Sequence of chain 1.F:
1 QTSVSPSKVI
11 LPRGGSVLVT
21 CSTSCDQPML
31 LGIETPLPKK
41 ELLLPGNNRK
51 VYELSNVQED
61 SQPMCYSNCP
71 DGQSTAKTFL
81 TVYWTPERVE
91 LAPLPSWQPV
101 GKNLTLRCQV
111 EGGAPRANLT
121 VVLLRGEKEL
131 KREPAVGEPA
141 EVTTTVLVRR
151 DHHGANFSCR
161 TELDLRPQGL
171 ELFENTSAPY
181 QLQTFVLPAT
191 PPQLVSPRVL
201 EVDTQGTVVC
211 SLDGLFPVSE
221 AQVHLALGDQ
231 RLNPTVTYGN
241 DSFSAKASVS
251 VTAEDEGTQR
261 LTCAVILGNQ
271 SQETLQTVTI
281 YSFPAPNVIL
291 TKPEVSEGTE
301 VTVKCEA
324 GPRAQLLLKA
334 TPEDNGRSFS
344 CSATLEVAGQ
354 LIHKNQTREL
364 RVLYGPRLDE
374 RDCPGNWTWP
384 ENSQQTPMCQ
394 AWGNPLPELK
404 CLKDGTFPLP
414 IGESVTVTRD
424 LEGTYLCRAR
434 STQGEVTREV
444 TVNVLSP

Binding-site contacts:
Ligand atom O6 contacts residue PHE173 of chain 1.F at 4.0 Å.
Ligand atom C1 contacts residue GLU174 of chain 1.F at 4.1 Å.
Ligand atom O3 contacts residue NAG1 of chain 1.K at 3.9 Å.
Ligand atom C7 contacts residue PRO86 of chain 1.F at 4.3 Å (hydrophobic).
Ligand atom C4 contacts residue NAG1 of chain 1.K at 3.5 Å.
Ligand atom C5 contacts residue NAG1 of chain 1.K at 3.8 Å.
Ligand atom C5 contacts residue THR85 of chain 1.F at 4.0 Å.
Ligand atom C6 contacts residue NAG1 of chain 1.K at 4.2 Å.
Ligand atom C2 contacts residue THR85 of chain 1.F at 4.5 Å.
Ligand atom C3 contacts residue THR85 of chain 1.F at 4.3 Å.
Ligand atom O5 contacts residue GLU174 of chain 1.F at 3.5 Å (salt-bridge).
Ligand atom C8 contacts residue GLU87 of chain 1.F at 3.6 Å.
Ligand atom C1 contacts residue ASN175 of chain 1.F at 1.4 Å.
Ligand atom O5 contacts residue THR85 of chain 1.F at 4.3 Å.
Ligand atom C8 contacts residue PRO86 of chain 1.F at 3.6 Å (hydrophobic).
Ligand atom N2 contacts residue PRO86 of chain 1.F at 3.9 Å.
Ligand atom N2 contacts residue ASN175 of chain 1.F at 2.9 Å (h-bond).
Ligand atom C1 contacts residue THR85 of chain 1.F at 3.8 Å.
Ligand atom C5 contacts residue ASN175 of chain 1.F at 3.7 Å.
Ligand atom O6 contacts residue GLU174 of chain 1.F at 3.8 Å.
Ligand atom C8 contacts residue ARG88 of chain 1.F at 4.3 Å.
Ligand atom C4 contacts residue ASN175 of chain 1.F at 4.2 Å.
Ligand atom N2 contacts residue THR85 of chain 1.F at 4.5 Å.
Ligand atom C7 contacts residue ASN175 of chain 1.F at 3.4 Å.
Ligand atom C3 contacts residue NAG1 of chain 1.K at 3.7 Å.
Ligand atom O4 contacts residue NAG1 of chain 1.K at 2.3 Å (h-bond).
Ligand atom O7 contacts residue ASN175 of chain 1.F at 3.5 Å (h-bond).
Ligand atom O6 contacts residue THR85 of chain 1.F at 4.4 Å.
Ligand atom C2 contacts residue ASN175 of chain 1.F at 2.4 Å.
Ligand atom C8 contacts residue ASN175 of chain 1.F at 4.5 Å.
Ligand atom C3 contacts residue ASN175 of chain 1.F at 3.8 Å.
Ligand atom O5 contacts residue ASN175 of chain 1.F at 2.4 Å (h-bond).

The small molecule below binds the protein below.
Small molecule (SMILES): CC(=O)N[C@@H]1[C@@H](O)[C@H](O)[C@@H](CO)O[C@H]1O